Sequence of chain 2.C:
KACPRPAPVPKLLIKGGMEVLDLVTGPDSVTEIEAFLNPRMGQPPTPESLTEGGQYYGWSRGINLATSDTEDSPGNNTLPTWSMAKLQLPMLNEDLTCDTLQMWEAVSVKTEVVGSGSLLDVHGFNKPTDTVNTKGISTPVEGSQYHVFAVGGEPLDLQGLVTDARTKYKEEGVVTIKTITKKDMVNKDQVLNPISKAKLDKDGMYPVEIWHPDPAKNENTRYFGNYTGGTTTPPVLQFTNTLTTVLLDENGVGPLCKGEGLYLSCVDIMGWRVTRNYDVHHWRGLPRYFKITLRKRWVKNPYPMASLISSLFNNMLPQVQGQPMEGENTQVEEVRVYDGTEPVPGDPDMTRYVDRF

Binding-site contacts:
Ligand atom C2 contacts residue VAL296 of chain 2.B at 4.3 Å (hydrophobic).
Ligand atom C11 contacts residue TYR72 of chain 2.B at 3.5 Å (hydrophobic).
Ligand atom O3 contacts residue VAL296 of chain 2.B at 3.9 Å.
Ligand atom C11 contacts residue ASP85 of chain 2.C at 3.7 Å.
Ligand atom C3 contacts residue ARG77 of chain 2.B at 4.0 Å.
Ligand atom O1B contacts residue TYR72 of chain 2.B at 3.8 Å.
Ligand atom O3 contacts residue ARG77 of chain 2.B at 4.1 Å.
Ligand atom C4 contacts residue HIS298 of chain 2.B at 3.5 Å.
Ligand atom N5 contacts residue TYR72 of chain 2.B at 2.8 Å (h-bond).
Ligand atom C6 contacts residue TYR72 of chain 2.B at 3.9 Å (hydrophobic).
Ligand atom C1 contacts residue ARG77 of chain 2.B at 3.3 Å.
Ligand atom C1 contacts residue TYR72 of chain 2.B at 3.7 Å (hydrophobic).
Ligand atom C4 contacts residue TYR72 of chain 2.B at 3.9 Å (hydrophobic).
Ligand atom O6 contacts residue ASN93 of chain 2.B at 3.5 Å (h-bond).
Ligand atom C2 contacts residue GLY78 of chain 2.B at 3.9 Å.
Ligand atom O3 contacts residue GLY78 of chain 2.B at 3.0 Å.
Ligand atom C5 contacts residue TYR72 of chain 2.B at 3.7 Å (hydrophobic).
Ligand atom C10 contacts residue TYR72 of chain 2.B at 3.6 Å (hydrophobic).
Ligand atom O4 contacts residue GLY78 of chain 2.B at 3.1 Å.
Ligand atom O1A contacts residue TYR72 of chain 2.B at 3.0 Å.
Ligand atom C5 contacts residue ARG77 of chain 2.B at 4.2 Å.
Ligand atom C4 contacts residue ARG77 of chain 2.B at 3.8 Å.
Ligand atom C3 contacts residue GLY78 of chain 2.B at 3.8 Å.
Ligand atom O1A contacts residue ARG77 of chain 2.B at 3.2 Å (salt-bridge).
Ligand atom O4 contacts residue THR291 of chain 2.B at 3.3 Å.
Ligand atom C3 contacts residue GLY78 of chain 2.B at 3.8 Å.
Ligand atom C3 contacts residue VAL296 of chain 2.B at 3.5 Å (hydrophobic).
Ligand atom O4 contacts residue ASN80 of chain 2.B at 4.3 Å.
Ligand atom C5 contacts residue ASN93 of chain 2.B at 4.0 Å.
Ligand atom O1B contacts residue ARG77 of chain 2.B at 2.7 Å (salt-bridge).
Ligand atom O4 contacts residue ILE79 of chain 2.B at 3.8 Å.
Ligand atom O3 contacts residue ASN80 of chain 2.B at 3.9 Å.
Ligand atom C6 contacts residue ASN93 of chain 2.B at 3.2 Å.
Ligand atom O4 contacts residue HIS298 of chain 2.B at 3.1 Å (h-bond).
Ligand atom C4 contacts residue GLY78 of chain 2.B at 3.3 Å.
Ligand atom C3 contacts residue HIS298 of chain 2.B at 3.5 Å.
Ligand atom O4 contacts residue VAL296 of chain 2.B at 4.2 Å.
Ligand atom C9 contacts residue ARG77 of chain 2.B at 3.5 Å.
Ligand atom C1 contacts residue GLY78 of chain 2.B at 4.1 Å.
Ligand atom O1A contacts residue GLY78 of chain 2.B at 3.9 Å.

The protein below binds the small molecule below.
Small molecule (SMILES): CC(=O)N[C@H]1[C@H]([C@H](O)[C@H](O)CO)O[C@@](O[C@H]2[C@@H](O)[C@@H](CO)O[C@@H](O[C@H]3[C@H](O)[C@@H](O)[C@H](O)O[C@@H]3CO)[C@@H]2O)(C(=O)O)C[C@@H]1O

Sequence of chain 2.B:
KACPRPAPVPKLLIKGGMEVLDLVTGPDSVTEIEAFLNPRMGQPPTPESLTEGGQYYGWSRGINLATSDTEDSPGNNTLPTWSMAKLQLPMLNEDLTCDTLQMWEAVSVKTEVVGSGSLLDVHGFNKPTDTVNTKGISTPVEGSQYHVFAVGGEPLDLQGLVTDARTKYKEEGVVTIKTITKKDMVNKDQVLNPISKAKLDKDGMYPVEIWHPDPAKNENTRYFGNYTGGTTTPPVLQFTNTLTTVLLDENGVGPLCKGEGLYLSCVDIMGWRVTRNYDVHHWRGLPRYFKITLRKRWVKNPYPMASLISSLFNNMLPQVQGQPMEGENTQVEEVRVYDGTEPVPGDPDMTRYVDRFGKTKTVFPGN